Sequence of chain 57.W:
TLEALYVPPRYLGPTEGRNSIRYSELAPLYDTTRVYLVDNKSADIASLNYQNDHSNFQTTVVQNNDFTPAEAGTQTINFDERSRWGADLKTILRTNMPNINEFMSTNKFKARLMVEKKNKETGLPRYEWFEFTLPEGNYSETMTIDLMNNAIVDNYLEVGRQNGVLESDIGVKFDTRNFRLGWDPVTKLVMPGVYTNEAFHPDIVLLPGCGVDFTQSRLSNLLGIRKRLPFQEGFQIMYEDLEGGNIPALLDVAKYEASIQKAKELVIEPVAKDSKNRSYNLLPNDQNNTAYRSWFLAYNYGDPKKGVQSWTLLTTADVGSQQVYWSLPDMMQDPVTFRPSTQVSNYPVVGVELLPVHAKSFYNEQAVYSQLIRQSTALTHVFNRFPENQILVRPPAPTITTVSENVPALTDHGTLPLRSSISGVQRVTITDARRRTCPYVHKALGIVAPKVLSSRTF

A protein and the small-molecule ligand that binds it are described below.
Small molecule (SMILES): CC(C)[C@H](NC(=O)[C@@H]1CCCN1C(=O)[C@H](CC(N)=O)NC(=O)[C@@H](N)Cc1ccccc1)C(=O)N[C@@H](Cc1ccc(O)cc1)C(=O)N1CCC[C@H]1C(=O)N[C@H](C=O)Cc1ccc(O)cc1

Binding-site contacts:
Ligand atom CG contacts residue GLU289 of chain 18.W at 3.6 Å.
Ligand atom CE1 contacts residue GLU289 of chain 18.W at 3.6 Å.
Ligand atom ND2 contacts residue TYR188 of chain 57.W at 3.5 Å (h-bond).
Ligand atom CE2 contacts residue ARG193 of chain 57.W at 3.8 Å.
Ligand atom C contacts residue ARG193 of chain 57.W at 3.3 Å.
Ligand atom OH contacts residue THR430 of chain 57.W at 3.4 Å.
Ligand atom CE1 contacts residue THR219 of chain 18.W at 3.9 Å.
Ligand atom OH contacts residue HIS431 of chain 57.W at 2.9 Å (h-bond).
Ligand atom CD2 contacts residue MET223 of chain 18.W at 3.7 Å (hydrophobic).
Ligand atom CE1 contacts residue MET223 of chain 18.W at 3.3 Å (hydrophobic).
Ligand atom N contacts residue ARG193 of chain 57.W at 3.8 Å.
Ligand atom CE1 contacts residue ARG193 of chain 57.W at 3.1 Å.
Ligand atom CG contacts residue TYR288 of chain 18.W at 3.4 Å (hydrophobic).
Ligand atom CE1 contacts residue VAL432 of chain 57.W at 3.8 Å (hydrophobic).
Ligand atom CD contacts residue HIS431 of chain 57.W at 3.8 Å.
Ligand atom CB contacts residue LEU189 of chain 57.W at 3.8 Å (hydrophobic).
Ligand atom O contacts residue ARG435 of chain 57.W at 3.5 Å (salt-bridge).
Ligand atom CG1 contacts residue PHE436 of chain 57.W at 3.4 Å (hydrophobic).
Ligand atom CB contacts residue ARG435 of chain 57.W at 3.7 Å.
Ligand atom OH contacts residue LEU283 of chain 18.W at 3.8 Å.
Ligand atom CE1 contacts residue HIS431 of chain 57.W at 3.0 Å.
Ligand atom CG2 contacts residue TYR188 of chain 57.W at 3.9 Å (hydrophobic).
Ligand atom CA contacts residue ARG193 of chain 57.W at 3.8 Å.
Ligand atom CG contacts residue GLU199 of chain 57.W at 3.6 Å.
Ligand atom CG1 contacts residue ARG435 of chain 57.W at 3.8 Å.
Ligand atom CD1 contacts residue GLU289 of chain 18.W at 3.0 Å.
Ligand atom CG contacts residue HIS431 of chain 57.W at 3.8 Å.
Ligand atom CD1 contacts residue ARG193 of chain 57.W at 3.7 Å.
Ligand atom CZ contacts residue ARG193 of chain 57.W at 3.1 Å.
Ligand atom OD1 contacts residue GLU199 of chain 57.W at 3.4 Å (salt-bridge).
Ligand atom CD1 contacts residue HIS431 of chain 57.W at 3.3 Å.
Ligand atom CZ contacts residue MET223 of chain 18.W at 2.9 Å (hydrophobic).
Ligand atom O contacts residue ARG193 of chain 57.W at 2.8 Å (salt-bridge).
Ligand atom OH contacts residue MET223 of chain 18.W at 2.2 Å (h-bond).
Ligand atom CB contacts residue GLU289 of chain 18.W at 3.8 Å.
Ligand atom CG2 contacts residue LEU189 of chain 57.W at 2.8 Å (hydrophobic).
Ligand atom ND2 contacts residue GLU199 of chain 57.W at 2.9 Å (salt-bridge).
Ligand atom CZ contacts residue THR219 of chain 18.W at 3.2 Å.
Ligand atom CZ contacts residue HIS431 of chain 57.W at 3.4 Å.
Ligand atom CE2 contacts residue MET223 of chain 18.W at 3.5 Å (hydrophobic).

Sequence of chain 18.W:
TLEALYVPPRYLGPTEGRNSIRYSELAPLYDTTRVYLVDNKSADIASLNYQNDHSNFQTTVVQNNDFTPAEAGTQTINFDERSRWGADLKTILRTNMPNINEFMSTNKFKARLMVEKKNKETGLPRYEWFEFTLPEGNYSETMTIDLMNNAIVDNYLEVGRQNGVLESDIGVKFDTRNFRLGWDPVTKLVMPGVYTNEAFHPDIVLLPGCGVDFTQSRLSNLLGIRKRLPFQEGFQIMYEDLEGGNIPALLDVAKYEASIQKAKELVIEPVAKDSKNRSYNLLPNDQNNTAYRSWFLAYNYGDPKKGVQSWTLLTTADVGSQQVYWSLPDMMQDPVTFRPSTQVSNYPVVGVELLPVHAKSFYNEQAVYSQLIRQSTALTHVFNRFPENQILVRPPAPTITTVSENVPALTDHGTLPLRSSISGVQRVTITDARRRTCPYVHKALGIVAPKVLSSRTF